Sequence of chain 1.A:
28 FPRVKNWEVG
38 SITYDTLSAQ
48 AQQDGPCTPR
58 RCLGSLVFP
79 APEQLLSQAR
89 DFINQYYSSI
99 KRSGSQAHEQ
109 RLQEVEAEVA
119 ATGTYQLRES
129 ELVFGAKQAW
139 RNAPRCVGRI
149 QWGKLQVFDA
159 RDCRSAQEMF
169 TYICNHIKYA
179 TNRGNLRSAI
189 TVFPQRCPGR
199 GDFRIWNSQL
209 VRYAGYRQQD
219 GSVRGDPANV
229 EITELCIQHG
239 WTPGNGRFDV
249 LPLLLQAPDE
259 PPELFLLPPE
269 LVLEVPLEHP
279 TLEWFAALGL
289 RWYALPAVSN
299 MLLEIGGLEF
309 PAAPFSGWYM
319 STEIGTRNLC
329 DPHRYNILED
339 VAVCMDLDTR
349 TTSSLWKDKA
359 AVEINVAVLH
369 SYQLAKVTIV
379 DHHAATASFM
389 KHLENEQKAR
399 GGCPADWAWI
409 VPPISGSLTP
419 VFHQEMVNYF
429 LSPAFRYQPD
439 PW

The small molecule below binds the protein below.
Small molecule (SMILES): Cc1cc(N)nc(CCc2c(F)c(F)cc(CCCN(C)C)c2F)c1

Binding-site contacts:
Ligand atom F15 contacts residue GLN207 of chain 1.A at 2.5 Å.
Ligand atom C02 contacts residue HEM1 of chain 1.C at 3.6 Å.
Ligand atom C07 contacts residue PRO294 of chain 1.A at 3.8 Å (hydrophobic).
Ligand atom N02 contacts residue TRP316 of chain 1.A at 2.9 Å (h-bond).
Ligand atom C09 contacts residue VAL296 of chain 1.A at 3.7 Å (hydrophobic).
Ligand atom C06 contacts residue GLU321 of chain 1.A at 3.4 Å.
Ligand atom N02 contacts residue GLU321 of chain 1.A at 2.6 Å (salt-bridge).
Ligand atom C15 contacts residue GLN207 of chain 1.A at 3.3 Å.
Ligand atom F16 contacts residue VAL296 of chain 1.A at 3.2 Å.
Ligand atom C05 contacts residue VAL296 of chain 1.A at 3.7 Å (hydrophobic).
Ligand atom C02 contacts residue GLU321 of chain 1.A at 3.5 Å.
Ligand atom C13 contacts residue HEM1 of chain 1.C at 3.4 Å.
Ligand atom C07 contacts residue PHE313 of chain 1.A at 3.8 Å (hydrophobic).
Ligand atom C21 contacts residue TYR435 of chain 1.A at 3.7 Å (hydrophobic).
Ligand atom N20 contacts residue KMM1 of chain 1.E at 3.6 Å.
Ligand atom C04 contacts residue HEM1 of chain 1.C at 3.8 Å.
Ligand atom C08 contacts residue GLU321 of chain 1.A at 3.3 Å.
Ligand atom C18 contacts residue KMM1 of chain 1.E at 3.6 Å.
Ligand atom C21 contacts residue PHE65 of chain 1.A at 3.6 Å (hydrophobic).
Ligand atom N20 contacts residue HEM1 of chain 1.C at 3.2 Å (h-bond).
Ligand atom F12 contacts residue HEM1 of chain 1.C at 3.0 Å.
Ligand atom C03 contacts residue HEM1 of chain 1.C at 3.2 Å.
Ligand atom C07 contacts residue HEM1 of chain 1.C at 3.6 Å.
Ligand atom C18 contacts residue HEM1 of chain 1.C at 3.2 Å.
Ligand atom C12 contacts residue HEM1 of chain 1.C at 3.3 Å.
Ligand atom C18 contacts residue TRP407 of chain 1.A at 3.7 Å (hydrophobic).
Ligand atom N02 contacts residue TYR317 of chain 1.A at 3.6 Å.
Ligand atom N01 contacts residue GLU321 of chain 1.A at 2.6 Å (salt-bridge).
Ligand atom C21 contacts residue KMM1 of chain 1.E at 3.4 Å.
Ligand atom C03 contacts residue PRO294 of chain 1.A at 3.8 Å (hydrophobic).
Ligand atom C16 contacts residue GLN207 of chain 1.A at 3.3 Å.
Ligand atom C19 contacts residue HEM1 of chain 1.C at 3.8 Å.
Ligand atom C19 contacts residue KMM1 of chain 1.E at 3.1 Å.
Ligand atom C08 contacts residue HEM1 of chain 1.C at 3.8 Å.
Ligand atom N02 contacts residue HEM1 of chain 1.C at 3.4 Å.
Ligand atom C17 contacts residue HEM1 of chain 1.C at 3.2 Å.
Ligand atom F16 contacts residue GLN207 of chain 1.A at 2.5 Å.
Ligand atom C21 contacts residue HEM1 of chain 1.C at 3.6 Å.
Ligand atom C22 contacts residue KMM1 of chain 1.E at 3.6 Å.
Ligand atom C07 contacts residue GLY315 of chain 1.A at 3.7 Å.